A protein and the small-molecule ligand that binds it are described below.
Small molecule (SMILES): Nc1cccc(SC[C@H]2CCC(=O)NC2=O)c1

Binding-site contacts:
Ligand atom O1 contacts residue PHE77 of chain 1.B at 3.5 Å (h-bond).
Ligand atom C11 contacts residue PRO51 of chain 1.B at 3.9 Å (hydrophobic).
Ligand atom C5 contacts residue TRP79 of chain 1.B at 3.8 Å (hydrophobic).
Ligand atom C3 contacts residue PHE77 of chain 1.B at 3.5 Å (hydrophobic).
Ligand atom C7 contacts residue PRO51 of chain 1.B at 3.7 Å (hydrophobic).
Ligand atom C3 contacts residue TRP79 of chain 1.B at 3.5 Å (hydrophobic).
Ligand atom O2 contacts residue PHE77 of chain 1.B at 3.8 Å.
Ligand atom C3 contacts residue ASN50 of chain 1.B at 4.2 Å.
Ligand atom C4 contacts residue TRP79 of chain 1.B at 3.3 Å (hydrophobic).
Ligand atom N2 contacts residue PRO51 of chain 1.B at 3.9 Å.
Ligand atom C9 contacts residue ALA52 of chain 1.B at 4.2 Å (hydrophobic).
Ligand atom C12 contacts residue PRO51 of chain 1.B at 3.6 Å (hydrophobic).
Ligand atom C4 contacts residue TRP85 of chain 1.B at 3.9 Å (hydrophobic).
Ligand atom C2 contacts residue TRP79 of chain 1.B at 3.9 Å (hydrophobic).
Ligand atom C1 contacts residue TRP99 of chain 1.B at 3.5 Å (hydrophobic).
Ligand atom O1 contacts residue ASN50 of chain 1.B at 3.4 Å.
Ligand atom O2 contacts residue TRP85 of chain 1.B at 3.8 Å.
Ligand atom N1 contacts residue SER78 of chain 1.B at 4.2 Å.
Ligand atom O2 contacts residue TYR101 of chain 1.B at 2.7 Å (h-bond).
Ligand atom N1 contacts residue TRP79 of chain 1.B at 3.4 Å.
Ligand atom C10 contacts residue ALA52 of chain 1.B at 4.2 Å (hydrophobic).
Ligand atom C9 contacts residue ASN50 of chain 1.B at 3.7 Å.
Ligand atom O2 contacts residue TRP79 of chain 1.B at 3.0 Å (h-bond).
Ligand atom O2 contacts residue SER78 of chain 1.B at 3.5 Å.
Ligand atom S1 contacts residue PRO51 of chain 1.B at 4.2 Å.
Ligand atom C12 contacts residue PHE77 of chain 1.B at 4.1 Å (hydrophobic).
Ligand atom C4 contacts residue PHE77 of chain 1.B at 3.8 Å (hydrophobic).
Ligand atom C4 contacts residue TYR101 of chain 1.B at 3.4 Å (hydrophobic).
Ligand atom C5 contacts residue TRP99 of chain 1.B at 3.7 Å (hydrophobic).
Ligand atom N1 contacts residue PHE77 of chain 1.B at 2.9 Å (h-bond).
Ligand atom C5 contacts residue TRP85 of chain 1.B at 3.7 Å (hydrophobic).
Ligand atom C8 contacts residue ASN50 of chain 1.B at 3.7 Å.
Ligand atom O1 contacts residue PRO51 of chain 1.B at 3.4 Å.
Ligand atom C8 contacts residue PRO51 of chain 1.B at 4.1 Å (hydrophobic).
Ligand atom S1 contacts residue TRP85 of chain 1.B at 3.7 Å.
Ligand atom O1 contacts residue TRP79 of chain 1.B at 3.5 Å.
Ligand atom C5 contacts residue TYR101 of chain 1.B at 3.5 Å (hydrophobic).
Ligand atom C1 contacts residue TRP85 of chain 1.B at 3.5 Å (hydrophobic).
Ligand atom C6 contacts residue ASN50 of chain 1.B at 3.9 Å.
Ligand atom C4 contacts residue SER78 of chain 1.B at 4.1 Å.

Sequence of chain 1.B:
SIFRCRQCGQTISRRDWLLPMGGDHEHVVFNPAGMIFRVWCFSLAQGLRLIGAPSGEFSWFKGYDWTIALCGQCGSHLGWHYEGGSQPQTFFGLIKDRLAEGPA